Sequence of chain 1.D:
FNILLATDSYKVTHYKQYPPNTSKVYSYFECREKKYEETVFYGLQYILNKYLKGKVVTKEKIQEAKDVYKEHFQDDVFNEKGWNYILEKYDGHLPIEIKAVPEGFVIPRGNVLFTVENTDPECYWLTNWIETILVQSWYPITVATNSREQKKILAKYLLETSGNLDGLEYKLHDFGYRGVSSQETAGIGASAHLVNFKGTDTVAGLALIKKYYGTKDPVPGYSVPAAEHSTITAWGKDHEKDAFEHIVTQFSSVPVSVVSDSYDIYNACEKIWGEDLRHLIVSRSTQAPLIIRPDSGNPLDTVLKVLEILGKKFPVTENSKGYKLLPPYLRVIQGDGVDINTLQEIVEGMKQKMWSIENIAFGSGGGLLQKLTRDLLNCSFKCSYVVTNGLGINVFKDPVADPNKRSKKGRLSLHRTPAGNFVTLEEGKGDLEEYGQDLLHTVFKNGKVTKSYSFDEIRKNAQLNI

A small-molecule ligand and the protein it binds are described below.
Small molecule (SMILES): O=C(NCc1cccnc1)Nc1ccc(CNC(=O)c2ccc(CN3CCNCC3)cc2)cc1

Sequence of chain 1.C:
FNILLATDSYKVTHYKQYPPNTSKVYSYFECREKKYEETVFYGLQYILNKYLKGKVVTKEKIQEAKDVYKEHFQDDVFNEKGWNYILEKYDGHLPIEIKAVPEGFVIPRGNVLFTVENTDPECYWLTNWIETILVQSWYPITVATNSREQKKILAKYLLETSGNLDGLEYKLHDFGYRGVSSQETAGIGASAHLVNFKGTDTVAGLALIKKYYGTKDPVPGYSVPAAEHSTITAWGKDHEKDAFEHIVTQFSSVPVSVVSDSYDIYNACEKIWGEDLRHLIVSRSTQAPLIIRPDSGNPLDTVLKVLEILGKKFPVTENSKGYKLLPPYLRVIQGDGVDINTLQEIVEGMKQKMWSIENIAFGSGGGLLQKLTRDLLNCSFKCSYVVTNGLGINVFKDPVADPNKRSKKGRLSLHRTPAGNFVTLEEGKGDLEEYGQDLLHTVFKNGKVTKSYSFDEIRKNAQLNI

Binding-site contacts:
Ligand atom O22 contacts residue ILE309 of chain 1.D at 3.3 Å.
Ligand atom C13 contacts residue PHE193 of chain 1.D at 3.8 Å (hydrophobic).
Ligand atom N14 contacts residue TYR18 of chain 1.C at 3.5 Å (h-bond).
Ligand atom C8 contacts residue SER275 of chain 1.D at 3.6 Å.
Ligand atom C16 contacts residue PHE193 of chain 1.D at 3.6 Å (hydrophobic).
Ligand atom C21 contacts residue ILE309 of chain 1.D at 3.6 Å (hydrophobic).
Ligand atom C15 contacts residue PHE193 of chain 1.D at 3.7 Å (hydrophobic).
Ligand atom C3 contacts residue PHE193 of chain 1.D at 3.4 Å (hydrophobic).
Ligand atom C28 contacts residue PRO307 of chain 1.D at 3.7 Å (hydrophobic).
Ligand atom C15 contacts residue ARG196 of chain 1.D at 3.8 Å.
Ligand atom O5 contacts residue ARG311 of chain 1.D at 3.7 Å.
Ligand atom C3 contacts residue ALA244 of chain 1.D at 3.7 Å (hydrophobic).
Ligand atom C16 contacts residue ASP219 of chain 1.D at 3.4 Å.
Ligand atom C6 contacts residue ARG311 of chain 1.D at 3.3 Å.
Ligand atom C24 contacts residue PRO307 of chain 1.D at 3.7 Å (hydrophobic).
Ligand atom C20 contacts residue ILE309 of chain 1.D at 3.5 Å (hydrophobic).
Ligand atom C15 contacts residue TYR18 of chain 1.C at 3.6 Å (hydrophobic).
Ligand atom C17 contacts residue ASP219 of chain 1.D at 3.3 Å.
Ligand atom C17 contacts residue TYR18 of chain 1.C at 3.5 Å (hydrophobic).
Ligand atom O5 contacts residue SER275 of chain 1.D at 2.8 Å (h-bond).
Ligand atom O5 contacts residue PHE193 of chain 1.D at 3.3 Å.
Ligand atom C17 contacts residue PHE193 of chain 1.D at 3.6 Å (hydrophobic).
Ligand atom C11 contacts residue HIS191 of chain 1.D at 3.2 Å.
Ligand atom C12 contacts residue HIS191 of chain 1.D at 3.5 Å.
Ligand atom C28 contacts residue THR304 of chain 1.D at 3.4 Å.
Ligand atom C18 contacts residue TYR188 of chain 1.D at 3.8 Å (hydrophobic).
Ligand atom C8 contacts residue ILE351 of chain 1.D at 3.7 Å (hydrophobic).
Ligand atom N4 contacts residue ALA244 of chain 1.D at 3.3 Å.
Ligand atom C7 contacts residue TYR18 of chain 1.C at 3.6 Å (hydrophobic).
Ligand atom C16 contacts residue TYR18 of chain 1.C at 3.4 Å (hydrophobic).
Ligand atom N4 contacts residue PHE193 of chain 1.D at 3.7 Å.
Ligand atom C6 contacts residue TYR18 of chain 1.C at 3.8 Å (hydrophobic).
Ligand atom C3 contacts residue SER275 of chain 1.D at 3.3 Å.
Ligand atom C12 contacts residue VAL242 of chain 1.D at 3.7 Å (hydrophobic).
Ligand atom C9 contacts residue ILE351 of chain 1.D at 3.7 Å (hydrophobic).
Ligand atom C13 contacts residue TYR18 of chain 1.C at 3.7 Å (hydrophobic).
Ligand atom C1 contacts residue VAL242 of chain 1.D at 3.5 Å (hydrophobic).
Ligand atom C13 contacts residue ARG311 of chain 1.D at 3.4 Å.
Ligand atom C31 contacts residue GLN305 of chain 1.D at 3.4 Å.
Ligand atom C7 contacts residue PHE193 of chain 1.D at 3.8 Å (hydrophobic).